Sequence of chain 1.A:
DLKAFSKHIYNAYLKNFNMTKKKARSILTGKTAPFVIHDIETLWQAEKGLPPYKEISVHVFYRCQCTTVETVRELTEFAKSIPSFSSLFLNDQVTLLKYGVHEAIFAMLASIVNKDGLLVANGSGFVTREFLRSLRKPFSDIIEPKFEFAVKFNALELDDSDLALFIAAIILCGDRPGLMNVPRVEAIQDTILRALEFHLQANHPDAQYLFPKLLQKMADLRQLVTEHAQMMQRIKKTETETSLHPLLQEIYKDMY

Binding-site contacts:
Ligand atom F32 contacts residue LEU54 of chain 1.A at 3.7 Å.
Ligand atom N27 contacts residue CYS84 of chain 1.A at 3.5 Å (h-bond).
Ligand atom N43 contacts residue PHE81 of chain 1.A at 3.3 Å.
Ligand atom C23 contacts residue VAL133 of chain 1.A at 3.7 Å (hydrophobic).
Ligand atom C19 contacts residue VAL140 of chain 1.A at 3.6 Å (hydrophobic).
Ligand atom C2 contacts residue HIS248 of chain 1.A at 3.4 Å.
Ligand atom C24 contacts residue VAL133 of chain 1.A at 3.7 Å (hydrophobic).
Ligand atom F29 contacts residue CYS84 of chain 1.A at 3.4 Å.
Ligand atom C44 contacts residue MET252 of chain 1.A at 3.5 Å (hydrophobic).
Ligand atom F32 contacts residue VAL80 of chain 1.A at 3.6 Å.
Ligand atom C42 contacts residue ILE162 of chain 1.A at 3.5 Å (hydrophobic).
Ligand atom C21 contacts residue ILE163 of chain 1.A at 3.5 Å (hydrophobic).
Ligand atom C1 contacts residue HIS122 of chain 1.A at 3.2 Å.
Ligand atom C41 contacts residue CYS84 of chain 1.A at 3.8 Å (hydrophobic).
Ligand atom C46 contacts residue THR88 of chain 1.A at 3.2 Å.
Ligand atom O25 contacts residue HIS122 of chain 1.A at 2.7 Å (h-bond).
Ligand atom C1 contacts residue TYR272 of chain 1.A at 3.3 Å (hydrophobic).
Ligand atom C7 contacts residue CYS84 of chain 1.A at 3.5 Å (hydrophobic).
Ligand atom O26 contacts residue HIS122 of chain 1.A at 3.1 Å (h-bond).
Ligand atom C23 contacts residue LEU129 of chain 1.A at 3.6 Å (hydrophobic).
Ligand atom C15 contacts residue CYS84 of chain 1.A at 3.7 Å (hydrophobic).
Ligand atom C24 contacts residue LYS166 of chain 1.A at 3.6 Å.
Ligand atom C16 contacts residue VAL80 of chain 1.A at 3.7 Å (hydrophobic).
Ligand atom O33 contacts residue LEU129 of chain 1.A at 3.5 Å.
Ligand atom C44 contacts residue HIS248 of chain 1.A at 3.7 Å.
Ligand atom O26 contacts residue HIS248 of chain 1.A at 2.6 Å (h-bond).
Ligand atom O26 contacts residue TYR272 of chain 1.A at 2.2 Å (h-bond).
Ligand atom C45 contacts residue HIS248 of chain 1.A at 3.7 Å.
Ligand atom C24 contacts residue ALA170 of chain 1.A at 3.7 Å (hydrophobic).
Ligand atom C22 contacts residue LYS166 of chain 1.A at 3.7 Å.
Ligand atom O28 contacts residue THR87 of chain 1.A at 2.8 Å (h-bond).
Ligand atom C22 contacts residue PHE167 of chain 1.A at 3.8 Å (hydrophobic).
Ligand atom F30 contacts residue LEU54 of chain 1.A at 3.7 Å.
Ligand atom C46 contacts residue PHE126 of chain 1.A at 3.7 Å (hydrophobic).
Ligand atom C1 contacts residue HIS248 of chain 1.A at 3.3 Å.
Ligand atom F30 contacts residue ARG83 of chain 1.A at 3.5 Å.
Ligand atom O25 contacts residue THR88 of chain 1.A at 2.8 Å (h-bond).
Ligand atom F31 contacts residue VAL147 of chain 1.A at 3.3 Å.
Ligand atom C42 contacts residue CYS84 of chain 1.A at 3.6 Å (hydrophobic).
Ligand atom C9 contacts residue LEU129 of chain 1.A at 3.6 Å (hydrophobic).

This small molecule binds to this protein.
Small molecule (SMILES): CCCCOc1ccc(-c2c(C)ncc(C(=O)O)c2C)cc1CNC(=O)c1ccc(C(F)(F)F)cc1F